Binding-site contacts:
Ligand atom N contacts residue THR91 of chain 1.A at 3.2 Å (h-bond).
Ligand atom CB contacts residue TYR61 of chain 1.A at 3.6 Å (hydrophobic).
Ligand atom OE2 contacts residue THR143 of chain 1.A at 3.1 Å (h-bond).
Ligand atom CA contacts residue TYR61 of chain 1.A at 3.9 Å (hydrophobic).
Ligand atom CB contacts residue GLU193 of chain 1.A at 4.1 Å.
Ligand atom OXT contacts residue LEU90 of chain 1.A at 3.4 Å.
Ligand atom N contacts residue TYR220 of chain 1.A at 3.6 Å.
Ligand atom CB contacts residue LEU138 of chain 1.A at 4.1 Å (hydrophobic).
Ligand atom O contacts residue SER142 of chain 1.A at 2.9 Å (h-bond).
Ligand atom C contacts residue ARG96 of chain 1.A at 3.4 Å.
Ligand atom C contacts residue PRO89 of chain 1.A at 4.2 Å (hydrophobic).
Ligand atom CA contacts residue GLU193 of chain 1.A at 3.4 Å.
Ligand atom CA contacts residue SER142 of chain 1.A at 3.3 Å.
Ligand atom N contacts residue TYR61 of chain 1.A at 3.8 Å.
Ligand atom N contacts residue SER142 of chain 1.A at 4.2 Å.
Ligand atom CG contacts residue LEU138 of chain 1.A at 3.7 Å (hydrophobic).
Ligand atom CG contacts residue GLU193 of chain 1.A at 3.7 Å.
Ligand atom N contacts residue PRO89 of chain 1.A at 2.8 Å (h-bond).
Ligand atom C contacts residue THR91 of chain 1.A at 3.8 Å.
Ligand atom OXT contacts residue PRO89 of chain 1.A at 3.5 Å (h-bond).
Ligand atom CD contacts residue LEU138 of chain 1.A at 4.0 Å (hydrophobic).
Ligand atom OXT contacts residue THR91 of chain 1.A at 2.8 Å (h-bond).
Ligand atom OXT contacts residue ARG96 of chain 1.A at 2.9 Å (salt-bridge).
Ligand atom OE1 contacts residue THR143 of chain 1.A at 2.8 Å (h-bond).
Ligand atom CD contacts residue GLU193 of chain 1.A at 3.9 Å.
Ligand atom C contacts residue TYR61 of chain 1.A at 3.6 Å (hydrophobic).
Ligand atom CA contacts residue PRO89 of chain 1.A at 4.0 Å (hydrophobic).
Ligand atom OXT contacts residue SER142 of chain 1.A at 4.0 Å.
Ligand atom CG contacts residue TYR61 of chain 1.A at 4.3 Å (hydrophobic).
Ligand atom C contacts residue SER142 of chain 1.A at 3.3 Å.
Ligand atom OXT contacts residue TYR61 of chain 1.A at 3.5 Å.
Ligand atom O contacts residue ARG96 of chain 1.A at 2.7 Å (salt-bridge).
Ligand atom OE2 contacts residue SER142 of chain 1.A at 3.2 Å (h-bond).
Ligand atom OE1 contacts residue GLU193 of chain 1.A at 3.7 Å.
Ligand atom OE2 contacts residue GLY141 of chain 1.A at 3.5 Å.
Ligand atom O contacts residue GLY141 of chain 1.A at 3.4 Å.
Ligand atom O contacts residue TYR61 of chain 1.A at 3.6 Å.
Ligand atom N contacts residue GLU193 of chain 1.A at 2.7 Å (salt-bridge).
Ligand atom CA contacts residue THR91 of chain 1.A at 3.6 Å.
Ligand atom CD contacts residue THR143 of chain 1.A at 3.4 Å.

A protein and the small-molecule ligand that binds it are described below.
Small molecule (SMILES): N[C@@H](CCC(=O)O)C(=O)O

Sequence of chain 1.A:
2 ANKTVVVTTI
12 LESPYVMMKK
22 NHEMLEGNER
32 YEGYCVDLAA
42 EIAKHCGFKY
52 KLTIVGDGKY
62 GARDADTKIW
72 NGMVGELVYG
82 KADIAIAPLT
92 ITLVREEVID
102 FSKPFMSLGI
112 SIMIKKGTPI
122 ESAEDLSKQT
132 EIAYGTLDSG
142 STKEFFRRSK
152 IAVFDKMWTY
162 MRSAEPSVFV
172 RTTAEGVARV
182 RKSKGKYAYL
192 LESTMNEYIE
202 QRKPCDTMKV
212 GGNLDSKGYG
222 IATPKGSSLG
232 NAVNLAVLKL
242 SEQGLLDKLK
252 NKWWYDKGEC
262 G